The protein below binds the small molecule below.
Small molecule (SMILES): COc1cccc(C(=O)c2sc(Nc3ccccc3)nc2N)c1

Sequence of chain 1.A:
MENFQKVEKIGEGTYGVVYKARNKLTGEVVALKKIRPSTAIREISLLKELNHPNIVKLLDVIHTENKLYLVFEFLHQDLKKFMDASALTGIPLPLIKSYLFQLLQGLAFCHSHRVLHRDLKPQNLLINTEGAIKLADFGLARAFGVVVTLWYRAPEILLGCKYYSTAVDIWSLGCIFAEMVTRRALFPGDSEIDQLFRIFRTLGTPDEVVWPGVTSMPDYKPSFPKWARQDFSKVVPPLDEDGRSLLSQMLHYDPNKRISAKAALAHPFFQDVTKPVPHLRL

Binding-site contacts:
Ligand atom C12 contacts residue LEU142 of chain 1.A at 3.3 Å (hydrophobic).
Ligand atom C19 contacts residue HIS92 of chain 1.A at 3.3 Å.
Ligand atom C7 contacts residue GLY21 of chain 1.A at 3.8 Å.
Ligand atom N2 contacts residue GLU89 of chain 1.A at 2.9 Å (salt-bridge).
Ligand atom N2 contacts residue ALA39 of chain 1.A at 3.5 Å.
Ligand atom C3 contacts residue VAL26 of chain 1.A at 3.7 Å (hydrophobic).
Ligand atom C5 contacts residue GLN139 of chain 1.A at 3.7 Å.
Ligand atom C11 contacts residue LEU142 of chain 1.A at 3.6 Å (hydrophobic).
Ligand atom S1 contacts residue LEU142 of chain 1.A at 3.8 Å.
Ligand atom C20 contacts residue PHE90 of chain 1.A at 3.5 Å (hydrophobic).
Ligand atom C20 contacts residue LEU91 of chain 1.A at 3.3 Å (hydrophobic).
Ligand atom C14 contacts residue LEU91 of chain 1.A at 3.6 Å (hydrophobic).
Ligand atom C17 contacts residue LYS97 of chain 1.A at 3.9 Å.
Ligand atom C7 contacts residue GLN139 of chain 1.A at 3.7 Å.
Ligand atom C13 contacts residue LEU142 of chain 1.A at 3.2 Å (hydrophobic).
Ligand atom C15 contacts residue LEU91 of chain 1.A at 3.3 Å (hydrophobic).
Ligand atom O3 contacts residue ALA152 of chain 1.A at 3.6 Å.
Ligand atom N2 contacts residue LEU142 of chain 1.A at 3.3 Å.
Ligand atom N1 contacts residue LEU91 of chain 1.A at 3.1 Å (h-bond).
Ligand atom O6 contacts residue VAL26 of chain 1.A at 3.5 Å.
Ligand atom N1 contacts residue LEU142 of chain 1.A at 3.8 Å.
Ligand atom C4 contacts residue LYS41 of chain 1.A at 3.3 Å.
Ligand atom C1 contacts residue GLN139 of chain 1.A at 3.5 Å.
Ligand atom C5 contacts residue ASN140 of chain 1.A at 3.9 Å.
Ligand atom C7 contacts residue GLU20 of chain 1.A at 3.2 Å.
Ligand atom C20 contacts residue HIS92 of chain 1.A at 3.3 Å.
Ligand atom C13 contacts residue ALA39 of chain 1.A at 3.5 Å (hydrophobic).
Ligand atom O3 contacts residue LYS41 of chain 1.A at 2.6 Å (salt-bridge).
Ligand atom N1 contacts residue PHE90 of chain 1.A at 3.9 Å.
Ligand atom N3 contacts residue PHE90 of chain 1.A at 3.3 Å.
Ligand atom N2 contacts residue VAL72 of chain 1.A at 3.7 Å.
Ligand atom O3 contacts residue LEU142 of chain 1.A at 3.7 Å.
Ligand atom C17 contacts residue ASP94 of chain 1.A at 3.3 Å.
Ligand atom C4 contacts residue ASP153 of chain 1.A at 3.9 Å.
Ligand atom C2 contacts residue VAL26 of chain 1.A at 3.9 Å (hydrophobic).
Ligand atom C5 contacts residue ASP153 of chain 1.A at 3.8 Å.
Ligand atom C7 contacts residue GLY19 of chain 1.A at 3.4 Å.
Ligand atom C11 contacts residue LYS41 of chain 1.A at 3.3 Å.
Ligand atom N3 contacts residue LEU91 of chain 1.A at 2.7 Å (h-bond).
Ligand atom C10 contacts residue LYS41 of chain 1.A at 3.4 Å.